The small molecule below binds the protein below.
Small molecule (SMILES): CC(C)(CO)[C@@H](O)C(=O)NCCC(=O)N/C=C\S

Binding-site contacts:
Ligand atom O18 contacts residue VAL30 of chain 3.A at 3.7 Å.
Ligand atom C24 contacts residue ASN142 of chain 3.A at 3.5 Å.
Ligand atom O18 contacts residue LEU173 of chain 3.A at 3.5 Å.
Ligand atom C15 contacts residue MET141 of chain 3.A at 4.0 Å (hydrophobic).
Ligand atom O13 contacts residue MET183 of chain 3.A at 3.0 Å (h-bond).
Ligand atom N19 contacts residue MET141 of chain 3.A at 3.7 Å.
Ligand atom C12 contacts residue MET183 of chain 3.A at 3.8 Å (hydrophobic).
Ligand atom S25 contacts residue MET145 of chain 3.A at 3.7 Å.
Ligand atom C16 contacts residue VAL30 of chain 3.A at 3.8 Å (hydrophobic).
Ligand atom C23 contacts residue FMN1 of chain 3.C at 4.0 Å.
Ligand atom S25 contacts residue ILE91 of chain 1.A at 3.8 Å.
Ligand atom O11 contacts residue ALA174 of chain 3.A at 3.9 Å.
Ligand atom N19 contacts residue VAL30 of chain 3.A at 3.8 Å.
Ligand atom O18 contacts residue ALA174 of chain 3.A at 2.8 Å (h-bond).
Ligand atom N14 contacts residue ALA182 of chain 3.A at 3.4 Å.
Ligand atom C8 contacts residue ALA31 of chain 3.A at 3.7 Å (hydrophobic).
Ligand atom O11 contacts residue ARG172 of chain 3.A at 3.0 Å (salt-bridge).
Ligand atom C24 contacts residue ILE91 of chain 1.A at 3.1 Å (hydrophobic).
Ligand atom C16 contacts residue SER29 of chain 3.A at 4.0 Å.
Ligand atom C17 contacts residue VAL30 of chain 3.A at 3.5 Å (hydrophobic).
Ligand atom C15 contacts residue ALA182 of chain 3.A at 3.2 Å (hydrophobic).
Ligand atom O13 contacts residue ALA31 of chain 3.A at 3.3 Å.
Ligand atom C8 contacts residue LYS34 of chain 3.A at 3.5 Å.
Ligand atom C24 contacts residue FMN1 of chain 3.C at 4.0 Å.
Ligand atom C15 contacts residue MET183 of chain 3.A at 3.9 Å (hydrophobic).
Ligand atom N19 contacts residue ASN142 of chain 3.A at 3.5 Å (h-bond).
Ligand atom N19 contacts residue FMN1 of chain 3.C at 3.0 Å (h-bond).
Ligand atom S25 contacts residue FMN1 of chain 3.C at 3.5 Å.
Ligand atom S25 contacts residue ASN142 of chain 3.A at 3.3 Å (h-bond).
Ligand atom C16 contacts residue FMN1 of chain 3.C at 2.9 Å.
Ligand atom O11 contacts residue LEU173 of chain 3.A at 3.6 Å.
Ligand atom C12 contacts residue ALA182 of chain 3.A at 3.6 Å (hydrophobic).
Ligand atom O13 contacts residue ALA182 of chain 3.A at 3.6 Å.
Ligand atom C15 contacts residue GLY181 of chain 3.A at 3.3 Å.
Ligand atom S25 contacts residue HIS90 of chain 1.A at 3.4 Å (h-bond).
Ligand atom C17 contacts residue ALA174 of chain 3.A at 4.0 Å (hydrophobic).
Ligand atom C17 contacts residue FMN1 of chain 3.C at 3.4 Å.
Ligand atom C23 contacts residue ASN142 of chain 3.A at 3.9 Å.
Ligand atom C9 contacts residue VAL30 of chain 3.A at 3.7 Å (hydrophobic).
Ligand atom C16 contacts residue MET141 of chain 3.A at 3.6 Å (hydrophobic).

Sequence of chain 1.A:
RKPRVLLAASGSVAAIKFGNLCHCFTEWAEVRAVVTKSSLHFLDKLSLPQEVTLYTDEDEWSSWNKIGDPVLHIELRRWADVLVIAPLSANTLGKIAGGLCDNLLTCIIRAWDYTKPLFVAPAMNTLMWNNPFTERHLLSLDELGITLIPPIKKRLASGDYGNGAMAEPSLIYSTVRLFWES

Sequence of chain 3.A:
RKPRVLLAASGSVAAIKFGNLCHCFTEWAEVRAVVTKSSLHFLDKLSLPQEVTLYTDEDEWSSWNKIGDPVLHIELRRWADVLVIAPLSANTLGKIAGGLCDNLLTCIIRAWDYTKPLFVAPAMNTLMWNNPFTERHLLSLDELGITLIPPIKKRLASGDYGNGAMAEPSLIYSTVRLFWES